Binding-site contacts:
Ligand atom N23 contacts residue PHE284 of chain 2.A at 3.3 Å.
Ligand atom C10 contacts residue PHE88 of chain 2.A at 4.0 Å (hydrophobic).
Ligand atom C16 contacts residue PHE284 of chain 2.A at 3.4 Å (hydrophobic).
Ligand atom N14 contacts residue PHE193 of chain 2.A at 3.9 Å.
Ligand atom N14 contacts residue PHE284 of chain 2.A at 3.7 Å.
Ligand atom C30 contacts residue ALA285 of chain 2.A at 3.7 Å (hydrophobic).
Ligand atom N29 contacts residue HEM1 of chain 2.B at 2.2 Å.
Ligand atom C17 contacts residue PHE221 of chain 2.A at 4.1 Å (hydrophobic).
Ligand atom C20 contacts residue PHE221 of chain 2.A at 3.6 Å (hydrophobic).
Ligand atom C18 contacts residue PHE284 of chain 2.A at 3.3 Å (hydrophobic).
Ligand atom C26 contacts residue PHE284 of chain 2.A at 3.2 Å (hydrophobic).
Ligand atom C17 contacts residue PHE284 of chain 2.A at 3.5 Å (hydrophobic).
Ligand atom C19 contacts residue ILE280 of chain 2.A at 4.0 Å (hydrophobic).
Ligand atom C25 contacts residue ALA285 of chain 2.A at 3.7 Å (hydrophobic).
Ligand atom C18 contacts residue PHE221 of chain 2.A at 3.7 Å (hydrophobic).
Ligand atom C19 contacts residue PHE221 of chain 2.A at 3.4 Å (hydrophobic).
Ligand atom C19 contacts residue PHE284 of chain 2.A at 3.5 Å (hydrophobic).
Ligand atom C04 contacts residue HEM1 of chain 2.B at 3.6 Å.
Ligand atom C24 contacts residue ILE281 of chain 2.A at 3.8 Å (hydrophobic).
Ligand atom C16 contacts residue LEU191 of chain 2.A at 4.1 Å (hydrophobic).
Ligand atom C04 contacts residue ARG85 of chain 2.A at 3.7 Å.
Ligand atom C21 contacts residue SER99 of chain 2.A at 3.9 Å.
Ligand atom C28 contacts residue HEM1 of chain 2.B at 3.1 Å.
Ligand atom C25 contacts residue PHE284 of chain 2.A at 4.0 Å (hydrophobic).
Ligand atom C15 contacts residue PHE193 of chain 2.A at 3.8 Å (hydrophobic).
Ligand atom C30 contacts residue HEM1 of chain 2.B at 3.1 Å.
Ligand atom C15 contacts residue PHE221 of chain 2.A at 4.0 Å (hydrophobic).
Ligand atom S11 contacts residue PHE88 of chain 2.A at 3.5 Å.
Ligand atom C10 contacts residue ILE100 of chain 2.A at 3.5 Å (hydrophobic).
Ligand atom C15 contacts residue PHE284 of chain 2.A at 3.5 Å (hydrophobic).
Ligand atom C27 contacts residue THR289 of chain 2.A at 3.6 Å.
Ligand atom O22 contacts residue SER99 of chain 2.A at 2.8 Å (h-bond).
Ligand atom C03 contacts residue SER99 of chain 2.A at 4.1 Å.
Ligand atom C20 contacts residue PHE284 of chain 2.A at 3.8 Å (hydrophobic).
Ligand atom C28 contacts residue THR289 of chain 2.A at 4.0 Å.
Ligand atom C24 contacts residue PHE284 of chain 2.A at 3.7 Å (hydrophobic).
Ligand atom C03 contacts residue HEM1 of chain 2.B at 3.5 Å.
Ligand atom C20 contacts residue ILE281 of chain 2.A at 4.0 Å (hydrophobic).
Ligand atom C24 contacts residue ALA285 of chain 2.A at 3.6 Å (hydrophobic).
Ligand atom C16 contacts residue PHE193 of chain 2.A at 3.5 Å (hydrophobic).

Sequence of chain 2.A:
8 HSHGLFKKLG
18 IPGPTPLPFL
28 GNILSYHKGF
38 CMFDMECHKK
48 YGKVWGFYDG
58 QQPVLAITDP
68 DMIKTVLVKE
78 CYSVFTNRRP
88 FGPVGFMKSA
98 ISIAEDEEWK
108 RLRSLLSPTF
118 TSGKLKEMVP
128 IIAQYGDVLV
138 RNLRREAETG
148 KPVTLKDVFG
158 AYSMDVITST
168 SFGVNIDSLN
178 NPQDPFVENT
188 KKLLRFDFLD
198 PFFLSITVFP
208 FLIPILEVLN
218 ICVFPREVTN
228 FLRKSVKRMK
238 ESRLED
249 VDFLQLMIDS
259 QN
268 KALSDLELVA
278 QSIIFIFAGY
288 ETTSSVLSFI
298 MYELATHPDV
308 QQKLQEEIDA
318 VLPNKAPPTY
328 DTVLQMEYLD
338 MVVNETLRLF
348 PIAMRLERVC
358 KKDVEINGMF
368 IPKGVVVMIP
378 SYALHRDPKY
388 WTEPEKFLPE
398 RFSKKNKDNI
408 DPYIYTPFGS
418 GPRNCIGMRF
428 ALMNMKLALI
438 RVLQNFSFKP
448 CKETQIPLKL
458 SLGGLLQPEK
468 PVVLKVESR

A small-molecule ligand and the protein it binds are described below.
Small molecule (SMILES): CC(C)(C)OC(=O)NCCSC[C@@H](Nc1ccccc1)C(=O)NCc1cccnc1